Binding-site contacts:
Ligand atom C1 contacts residue ASN265 of chain 1.A at 1.4 Å.
Ligand atom C4 contacts residue ASN265 of chain 1.A at 4.2 Å.
Ligand atom C4 contacts residue THR329 of chain 1.A at 3.9 Å.
Ligand atom C3 contacts residue THR329 of chain 1.A at 4.4 Å.
Ligand atom O7 contacts residue LYS263 of chain 1.A at 4.4 Å.
Ligand atom C8 contacts residue ALA262 of chain 1.A at 4.3 Å (hydrophobic).
Ligand atom O5 contacts residue ASN265 of chain 1.A at 2.6 Å (h-bond).
Ligand atom C2 contacts residue ASN265 of chain 1.A at 2.2 Å.
Ligand atom O5 contacts residue THR329 of chain 1.A at 4.5 Å.
Ligand atom C5 contacts residue ASN265 of chain 1.A at 3.8 Å.
Ligand atom C3 contacts residue ASN265 of chain 1.A at 3.4 Å.
Ligand atom C7 contacts residue ASN265 of chain 1.A at 3.1 Å.
Ligand atom O7 contacts residue ASN265 of chain 1.A at 3.4 Å.
Ligand atom O7 contacts residue ALA262 of chain 1.A at 2.6 Å.
Ligand atom O4 contacts residue THR329 of chain 1.A at 3.1 Å.
Ligand atom C7 contacts residue ARG261 of chain 1.A at 4.2 Å.
Ligand atom O3 contacts residue ASN265 of chain 1.A at 4.5 Å.
Ligand atom C5 contacts residue THR329 of chain 1.A at 3.4 Å.
Ligand atom C8 contacts residue ASN265 of chain 1.A at 4.3 Å.
Ligand atom O7 contacts residue ARG261 of chain 1.A at 3.4 Å (salt-bridge).
Ligand atom N2 contacts residue ARG261 of chain 1.A at 4.3 Å.
Ligand atom C6 contacts residue THR329 of chain 1.A at 3.8 Å.
Ligand atom C7 contacts residue ALA262 of chain 1.A at 3.7 Å (hydrophobic).
Ligand atom N2 contacts residue ASN265 of chain 1.A at 2.0 Å (h-bond).

This protein binds this small molecule.
Small molecule (SMILES): CC(=O)N[C@@H]1[C@@H](O)[C@H](O)[C@@H](CO)O[C@H]1O

Sequence of chain 1.A:
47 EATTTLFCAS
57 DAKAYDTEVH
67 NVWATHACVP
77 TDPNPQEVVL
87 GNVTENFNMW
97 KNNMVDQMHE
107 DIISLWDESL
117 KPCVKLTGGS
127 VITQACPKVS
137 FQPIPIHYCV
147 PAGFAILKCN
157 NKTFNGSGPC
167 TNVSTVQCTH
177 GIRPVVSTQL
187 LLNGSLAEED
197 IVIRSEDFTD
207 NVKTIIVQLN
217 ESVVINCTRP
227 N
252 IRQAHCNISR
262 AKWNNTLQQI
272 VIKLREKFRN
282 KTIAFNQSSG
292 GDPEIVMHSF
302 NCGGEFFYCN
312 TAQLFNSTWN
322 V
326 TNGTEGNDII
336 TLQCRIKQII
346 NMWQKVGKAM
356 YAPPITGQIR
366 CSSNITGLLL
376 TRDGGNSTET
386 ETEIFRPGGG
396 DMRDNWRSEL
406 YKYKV